Binding-site contacts:
Ligand atom F3 contacts residue HLT1 of chain 17.H at 1.5 Å.
Ligand atom F1 contacts residue LEU24 of chain 17.A at 3.3 Å.
Ligand atom F1 contacts residue ARG59 of chain 17.A at 4.5 Å.
Ligand atom F1 contacts residue HLT1 of chain 17.H at 1.2 Å.
Ligand atom C2 contacts residue LEU81 of chain 17.A at 4.4 Å (hydrophobic).
Ligand atom BR contacts residue LEU24 of chain 10.A at 3.1 Å.
Ligand atom C1 contacts residue HLT1 of chain 17.H at 0.8 Å.
Ligand atom BR contacts residue SER27 of chain 10.A at 3.8 Å.
Ligand atom CL contacts residue LEU81 of chain 17.A at 3.6 Å.
Ligand atom F2 contacts residue HLT1 of chain 17.H at 0.8 Å.
Ligand atom BR contacts residue HLT1 of chain 17.H at 1.2 Å.
Ligand atom F3 contacts residue LEU81 of chain 17.A at 3.4 Å.
Ligand atom BR contacts residue TYR28 of chain 10.A at 4.0 Å.
Ligand atom CL contacts residue HLT1 of chain 17.H at 2.2 Å.
Ligand atom F3 contacts residue LEU81 of chain 10.A at 3.9 Å.
Ligand atom C2 contacts residue LEU24 of chain 17.A at 4.3 Å (hydrophobic).
Ligand atom F3 contacts residue LEU24 of chain 17.A at 4.1 Å.
Ligand atom BR contacts residue LEU81 of chain 10.A at 4.2 Å.
Ligand atom C2 contacts residue HLT1 of chain 17.H at 1.3 Å.
Ligand atom C1 contacts residue LEU24 of chain 17.A at 4.5 Å (hydrophobic).
Ligand atom F1 contacts residue SER27 of chain 17.A at 4.0 Å.
Ligand atom CL contacts residue LEU24 of chain 17.A at 4.0 Å.
Ligand atom CL contacts residue TYR28 of chain 10.A at 3.3 Å.
Ligand atom F2 contacts residue SER27 of chain 17.A at 4.4 Å.

A protein and the small-molecule ligand that binds it are described below.
Small molecule (SMILES): FC(F)(F)[C@H](Cl)Br

Sequence of chain 10.A:
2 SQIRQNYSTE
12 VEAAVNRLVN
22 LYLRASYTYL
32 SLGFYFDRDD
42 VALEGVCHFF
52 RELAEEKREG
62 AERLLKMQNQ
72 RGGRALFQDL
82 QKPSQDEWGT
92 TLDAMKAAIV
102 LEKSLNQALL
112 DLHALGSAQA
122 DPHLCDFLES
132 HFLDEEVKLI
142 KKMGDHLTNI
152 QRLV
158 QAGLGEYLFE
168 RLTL

Sequence of chain 17.A:
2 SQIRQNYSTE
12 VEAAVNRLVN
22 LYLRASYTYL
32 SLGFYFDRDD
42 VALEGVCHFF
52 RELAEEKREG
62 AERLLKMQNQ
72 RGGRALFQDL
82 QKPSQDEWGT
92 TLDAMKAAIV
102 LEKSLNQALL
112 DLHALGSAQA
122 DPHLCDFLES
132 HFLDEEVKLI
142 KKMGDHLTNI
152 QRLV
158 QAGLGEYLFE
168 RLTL